Binding-site contacts:
Ligand atom O6' contacts residue ILE64 of chain 1.E at 3.1 Å.
Ligand atom C4 contacts residue PHE157 of chain 1.E at 3.5 Å (hydrophobic).
Ligand atom C6' contacts residue FAD1 of chain 1.S at 3.7 Å.
Ligand atom O5' contacts residue ARG326 of chain 1.E at 2.4 Å (salt-bridge).
Ligand atom O3B contacts residue ARG326 of chain 1.E at 3.8 Å.
Ligand atom O1B contacts residue ARG326 of chain 1.E at 2.6 Å (salt-bridge).
Ligand atom C2' contacts residue FAD1 of chain 1.S at 3.2 Å.
Ligand atom C2' contacts residue ASN456 of chain 1.E at 3.3 Å.
Ligand atom C1' contacts residue ARG326 of chain 1.E at 3.1 Å.
Ligand atom C3' contacts residue FAD1 of chain 1.S at 3.7 Å.
Ligand atom O2' contacts residue ASN456 of chain 1.E at 3.0 Å (h-bond).
Ligand atom N3 contacts residue PHE157 of chain 1.E at 3.2 Å.
Ligand atom O3' contacts residue FAD1 of chain 1.S at 2.8 Å (h-bond).
Ligand atom C2D contacts residue TYR161 of chain 1.E at 3.5 Å (hydrophobic).
Ligand atom O1B contacts residue TYR316 of chain 1.E at 3.7 Å.
Ligand atom O3A contacts residue TYR452 of chain 1.E at 3.7 Å.
Ligand atom C6' contacts residue TRP314 of chain 1.E at 3.1 Å (hydrophobic).
Ligand atom C5' contacts residue FAD1 of chain 1.S at 3.6 Å.
Ligand atom C3' contacts residue ASN456 of chain 1.E at 3.0 Å.
Ligand atom O5' contacts residue FAD1 of chain 1.S at 2.7 Å (h-bond).
Ligand atom PB contacts residue ARG326 of chain 1.E at 3.5 Å.
Ligand atom O4 contacts residue PHE157 of chain 1.E at 3.6 Å.
Ligand atom PB contacts residue TYR452 of chain 1.E at 3.7 Å.
Ligand atom O2D contacts residue ASN162 of chain 1.E at 3.1 Å (h-bond).
Ligand atom O1A contacts residue TYR316 of chain 1.E at 3.4 Å (h-bond).
Ligand atom O3D contacts residue ASN162 of chain 1.E at 2.7 Å (h-bond).
Ligand atom O4 contacts residue TYR103 of chain 1.E at 3.4 Å.
Ligand atom O2B contacts residue ARG326 of chain 1.E at 3.6 Å.
Ligand atom O3B contacts residue TYR452 of chain 1.E at 3.0 Å (h-bond).
Ligand atom C6' contacts residue ILE64 of chain 1.E at 3.2 Å (hydrophobic).
Ligand atom O3D contacts residue TRP166 of chain 1.E at 3.7 Å.
Ligand atom O6' contacts residue TRP314 of chain 1.E at 3.2 Å (h-bond).
Ligand atom O3' contacts residue ASN456 of chain 1.E at 2.4 Å (h-bond).
Ligand atom O2B contacts residue TYR418 of chain 1.E at 3.3 Å (h-bond).
Ligand atom O2 contacts residue MET158 of chain 1.E at 2.9 Å.
Ligand atom O2A contacts residue TYR316 of chain 1.E at 3.5 Å (h-bond).
Ligand atom C5D contacts residue TYR452 of chain 1.E at 3.6 Å (hydrophobic).
Ligand atom C5' contacts residue ARG326 of chain 1.E at 3.7 Å.
Ligand atom O2' contacts residue TYR452 of chain 1.E at 3.2 Å (h-bond).
Ligand atom C1' contacts residue FAD1 of chain 1.S at 3.2 Å.

A small-molecule ligand and the protein it binds are described below.
Small molecule (SMILES): O=c1ccn([C@@H]2O[C@H](CO[P](=O)(O)O[P](=O)(O)O[C@H]3O[C@H](CO)[C@H](O)[C@H](O)[C@H]3O)[C@@H](O)[C@H]2O)c(=O)[nH]1

Sequence of chain 1.E:
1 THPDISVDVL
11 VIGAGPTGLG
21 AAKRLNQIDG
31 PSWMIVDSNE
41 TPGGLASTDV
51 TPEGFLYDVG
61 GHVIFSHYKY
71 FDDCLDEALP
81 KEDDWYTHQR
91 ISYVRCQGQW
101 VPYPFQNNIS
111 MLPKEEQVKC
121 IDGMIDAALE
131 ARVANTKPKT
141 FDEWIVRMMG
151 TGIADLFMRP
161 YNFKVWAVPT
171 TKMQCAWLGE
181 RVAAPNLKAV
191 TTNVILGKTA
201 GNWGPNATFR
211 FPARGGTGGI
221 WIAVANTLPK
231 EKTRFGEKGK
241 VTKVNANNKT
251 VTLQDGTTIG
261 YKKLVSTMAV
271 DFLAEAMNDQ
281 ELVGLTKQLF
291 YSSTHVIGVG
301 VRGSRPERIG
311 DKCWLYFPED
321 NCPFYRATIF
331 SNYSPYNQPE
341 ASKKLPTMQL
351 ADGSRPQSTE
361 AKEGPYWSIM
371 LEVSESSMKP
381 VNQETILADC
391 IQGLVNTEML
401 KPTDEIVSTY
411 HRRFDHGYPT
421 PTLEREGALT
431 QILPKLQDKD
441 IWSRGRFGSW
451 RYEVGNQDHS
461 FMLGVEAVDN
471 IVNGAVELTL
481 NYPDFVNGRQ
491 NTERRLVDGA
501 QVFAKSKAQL